Sequence of chain 5.C:
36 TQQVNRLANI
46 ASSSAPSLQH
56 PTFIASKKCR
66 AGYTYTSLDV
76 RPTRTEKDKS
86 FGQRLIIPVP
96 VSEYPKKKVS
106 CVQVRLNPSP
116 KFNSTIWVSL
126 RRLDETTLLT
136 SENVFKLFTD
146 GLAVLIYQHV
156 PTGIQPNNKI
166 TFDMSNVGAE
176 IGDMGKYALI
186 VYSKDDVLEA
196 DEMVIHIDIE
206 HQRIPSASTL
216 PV

Binding-site contacts:
Ligand atom OP1 contacts residue SER211 of chain 6.B at 4.3 Å.
Ligand atom OP2 contacts residue ARG208 of chain 5.C at 4.4 Å.
Ligand atom C1' contacts residue GLY67 of chain 6.B at 4.4 Å.
Ligand atom N3 contacts residue ARG65 of chain 6.B at 4.1 Å.
Ligand atom OP1 contacts residue ARG208 of chain 5.C at 4.1 Å.
Ligand atom O2' contacts residue ARG208 of chain 6.B at 4.1 Å.
Ligand atom OP1 contacts residue ARG208 of chain 6.B at 4.1 Å.
Ligand atom O2' contacts residue GLY67 of chain 6.B at 3.3 Å (h-bond).
Ligand atom O5' contacts residue ARG208 of chain 5.C at 4.0 Å.
Ligand atom O2' contacts residue ARG65 of chain 6.B at 4.3 Å.
Ligand atom P contacts residue ARG208 of chain 5.C at 4.5 Å.
Ligand atom O2' contacts residue ALA66 of chain 6.B at 3.6 Å.

A small-molecule ligand and the protein it binds are described below.
Small molecule (SMILES): Nc1ncnc2c1ncn2[C@@H]1O[C@H](CO[P](=O)(O)O[C@H]2[C@@H](O)[C@H](n3cnc4c(N)ncnc43)O[C@@H]2CO[P](=O)(O)O[C@H]2[C@@H](O)[C@H](n3cnc4c(N)ncnc43)O[C@@H]2CO)[C@@H](O)[C@H]1O

Sequence of chain 6.B:
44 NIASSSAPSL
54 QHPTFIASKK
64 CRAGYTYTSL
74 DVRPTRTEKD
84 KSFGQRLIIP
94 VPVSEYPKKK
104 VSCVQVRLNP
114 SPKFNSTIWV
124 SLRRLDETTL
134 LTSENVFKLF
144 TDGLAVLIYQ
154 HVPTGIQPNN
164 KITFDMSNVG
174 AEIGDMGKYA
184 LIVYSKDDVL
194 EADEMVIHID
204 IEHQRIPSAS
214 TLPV